Binding-site contacts:
Ligand atom C2 contacts residue ASN616 of chain 1.A at 2.2 Å.
Ligand atom C5 contacts residue THR618 of chain 1.A at 3.7 Å.
Ligand atom C7 contacts residue GLN644 of chain 1.A at 4.4 Å.
Ligand atom C5 contacts residue ASN616 of chain 1.A at 3.4 Å.
Ligand atom C8 contacts residue ASN616 of chain 1.A at 4.4 Å.
Ligand atom C8 contacts residue ARG646 of chain 1.A at 4.3 Å.
Ligand atom N2 contacts residue ASN616 of chain 1.A at 2.8 Å (h-bond).
Ligand atom C6 contacts residue THR618 of chain 1.A at 3.8 Å.
Ligand atom C4 contacts residue ASN616 of chain 1.A at 4.0 Å.
Ligand atom C8 contacts residue GLN644 of chain 1.A at 3.8 Å.
Ligand atom C1 contacts residue THR618 of chain 1.A at 4.5 Å.
Ligand atom C8 contacts residue ILE834 of chain 1.B at 4.2 Å (hydrophobic).
Ligand atom C1 contacts residue ASN616 of chain 1.A at 1.2 Å.
Ligand atom O6 contacts residue THR618 of chain 1.A at 3.2 Å (h-bond).
Ligand atom O7 contacts residue ILE834 of chain 1.B at 3.8 Å.
Ligand atom O5 contacts residue THR618 of chain 1.A at 4.3 Å.
Ligand atom C8 contacts residue THR645 of chain 1.A at 4.0 Å.
Ligand atom O5 contacts residue ASN616 of chain 1.A at 2.1 Å (h-bond).
Ligand atom C3 contacts residue ASN616 of chain 1.A at 3.5 Å.
Ligand atom C6 contacts residue ASN616 of chain 1.A at 4.5 Å.
Ligand atom C7 contacts residue ASN616 of chain 1.A at 3.1 Å.
Ligand atom O7 contacts residue ASN616 of chain 1.A at 3.1 Å (h-bond).

Sequence of chain 1.A:
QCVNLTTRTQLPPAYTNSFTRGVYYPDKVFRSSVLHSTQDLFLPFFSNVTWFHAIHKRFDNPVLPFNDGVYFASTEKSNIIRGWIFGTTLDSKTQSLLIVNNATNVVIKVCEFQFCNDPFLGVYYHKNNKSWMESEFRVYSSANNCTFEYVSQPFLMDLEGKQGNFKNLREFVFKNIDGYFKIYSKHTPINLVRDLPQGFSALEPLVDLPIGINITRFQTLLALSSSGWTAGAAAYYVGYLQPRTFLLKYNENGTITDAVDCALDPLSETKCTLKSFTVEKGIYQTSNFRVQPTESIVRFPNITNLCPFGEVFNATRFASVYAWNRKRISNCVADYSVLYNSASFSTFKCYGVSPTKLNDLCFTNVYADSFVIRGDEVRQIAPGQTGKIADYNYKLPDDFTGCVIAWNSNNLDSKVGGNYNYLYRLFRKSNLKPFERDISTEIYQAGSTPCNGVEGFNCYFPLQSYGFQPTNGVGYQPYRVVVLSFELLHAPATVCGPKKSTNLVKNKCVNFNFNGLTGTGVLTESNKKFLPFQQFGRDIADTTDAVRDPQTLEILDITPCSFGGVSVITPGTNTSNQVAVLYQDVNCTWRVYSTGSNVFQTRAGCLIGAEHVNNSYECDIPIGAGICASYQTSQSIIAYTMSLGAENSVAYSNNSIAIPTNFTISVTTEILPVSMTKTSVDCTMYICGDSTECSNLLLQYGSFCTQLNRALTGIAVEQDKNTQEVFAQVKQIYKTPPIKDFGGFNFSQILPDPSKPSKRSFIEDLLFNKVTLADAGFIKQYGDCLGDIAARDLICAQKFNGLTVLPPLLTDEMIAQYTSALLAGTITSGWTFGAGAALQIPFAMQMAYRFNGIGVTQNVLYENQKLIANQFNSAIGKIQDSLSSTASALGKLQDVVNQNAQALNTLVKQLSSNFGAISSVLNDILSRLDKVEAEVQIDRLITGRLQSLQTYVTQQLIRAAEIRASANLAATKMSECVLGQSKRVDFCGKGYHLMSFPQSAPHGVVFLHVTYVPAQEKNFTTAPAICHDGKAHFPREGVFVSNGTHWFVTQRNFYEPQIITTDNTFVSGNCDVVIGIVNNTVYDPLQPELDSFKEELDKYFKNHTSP

Sequence of chain 1.B:
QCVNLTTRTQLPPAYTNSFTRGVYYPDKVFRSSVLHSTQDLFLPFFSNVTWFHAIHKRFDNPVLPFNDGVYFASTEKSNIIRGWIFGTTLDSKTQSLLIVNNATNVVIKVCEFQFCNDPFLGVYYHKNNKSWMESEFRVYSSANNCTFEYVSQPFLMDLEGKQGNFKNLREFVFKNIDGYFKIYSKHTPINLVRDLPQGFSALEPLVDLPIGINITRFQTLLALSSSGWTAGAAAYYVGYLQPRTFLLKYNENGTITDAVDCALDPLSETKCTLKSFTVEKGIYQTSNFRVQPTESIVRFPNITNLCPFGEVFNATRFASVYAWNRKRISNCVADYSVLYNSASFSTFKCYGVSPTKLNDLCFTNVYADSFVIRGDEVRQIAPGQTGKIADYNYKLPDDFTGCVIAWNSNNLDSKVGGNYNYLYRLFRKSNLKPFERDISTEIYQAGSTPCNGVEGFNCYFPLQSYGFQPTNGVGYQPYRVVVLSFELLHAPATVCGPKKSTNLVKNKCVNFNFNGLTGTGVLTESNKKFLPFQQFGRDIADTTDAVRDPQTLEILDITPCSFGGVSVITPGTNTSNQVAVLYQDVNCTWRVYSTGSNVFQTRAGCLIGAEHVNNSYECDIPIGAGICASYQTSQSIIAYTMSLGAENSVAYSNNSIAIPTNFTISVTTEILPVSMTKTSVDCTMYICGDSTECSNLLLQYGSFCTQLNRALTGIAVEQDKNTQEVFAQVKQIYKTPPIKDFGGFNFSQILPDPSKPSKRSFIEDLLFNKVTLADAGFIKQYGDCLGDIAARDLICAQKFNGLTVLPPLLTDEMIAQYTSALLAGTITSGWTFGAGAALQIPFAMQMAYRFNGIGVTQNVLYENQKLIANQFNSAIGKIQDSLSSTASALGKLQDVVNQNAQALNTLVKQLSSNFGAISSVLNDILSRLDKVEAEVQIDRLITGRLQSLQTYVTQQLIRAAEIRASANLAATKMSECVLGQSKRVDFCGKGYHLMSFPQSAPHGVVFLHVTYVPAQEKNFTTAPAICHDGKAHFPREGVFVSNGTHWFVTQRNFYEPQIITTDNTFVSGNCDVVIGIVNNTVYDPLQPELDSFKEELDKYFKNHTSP

The protein below binds the small molecule below.
Small molecule (SMILES): CC(=O)N[C@H]1[C@H](O[C@H]2[C@H](O)[C@@H](NC(C)=O)CO[C@@H]2CO)O[C@H](CO)[C@@H](O[C@H]2O[C@H](CO)[C@@H](O)[C@H](O)[C@@H]2O)[C@@H]1O